Binding-site contacts:
Ligand atom N5 contacts residue MET91 of chain 1.B at 2.9 Å (h-bond).
Ligand atom N2 contacts residue GLU59 of chain 1.B at 2.9 Å (salt-bridge).
Ligand atom C2 contacts residue MET91 of chain 1.B at 3.3 Å (hydrophobic).
Ligand atom O1 contacts residue ASP154 of chain 1.B at 2.9 Å (salt-bridge).
Ligand atom N2 contacts residue ASP154 of chain 1.B at 3.2 Å (salt-bridge).
Ligand atom C26 contacts residue GLU89 of chain 1.B at 3.1 Å.
Ligand atom C3 contacts residue ALA42 of chain 1.B at 3.6 Å (hydrophobic).
Ligand atom C7 contacts residue THR88 of chain 1.B at 3.5 Å.
Ligand atom F2 contacts residue LEU71 of chain 1.B at 3.6 Å.
Ligand atom F2 contacts residue ILE66 of chain 1.B at 3.6 Å.
Ligand atom C24 contacts residue MET91 of chain 1.B at 3.5 Å (hydrophobic).
Ligand atom N1 contacts residue ALA42 of chain 1.B at 3.4 Å.
Ligand atom C13 contacts residue GLU59 of chain 1.B at 3.6 Å.
Ligand atom C14 contacts residue GLU59 of chain 1.B at 3.2 Å.
Ligand atom C6 contacts residue THR88 of chain 1.B at 3.5 Å.
Ligand atom O1 contacts residue ALA153 of chain 1.B at 3.2 Å.
Ligand atom O1 contacts residue VAL72 of chain 1.B at 3.2 Å.
Ligand atom N7 contacts residue LEU21 of chain 1.B at 3.5 Å.
Ligand atom C18 contacts residue ASP154 of chain 1.B at 3.5 Å.
Ligand atom C13 contacts residue ASP154 of chain 1.B at 3.5 Å.
Ligand atom C27 contacts residue GLU55 of chain 1.B at 3.0 Å.
Ligand atom F3 contacts residue ILE66 of chain 1.B at 3.6 Å.
Ligand atom C4 contacts residue PHE155 of chain 1.B at 3.5 Å (hydrophobic).
Ligand atom F3 contacts residue PHE132 of chain 1.B at 3.5 Å.
Ligand atom C3 contacts residue THR88 of chain 1.B at 3.2 Å.
Ligand atom C11 contacts residue ALA42 of chain 1.B at 3.6 Å (hydrophobic).
Ligand atom F1 contacts residue ALA153 of chain 1.B at 3.3 Å.
Ligand atom C23 contacts residue PHE132 of chain 1.B at 3.4 Å (hydrophobic).
Ligand atom N1 contacts residue LEU143 of chain 1.B at 3.6 Å.
Ligand atom C8 contacts residue GLU59 of chain 1.B at 3.3 Å.
Ligand atom C26 contacts residue MET91 of chain 1.B at 3.5 Å (hydrophobic).
Ligand atom C12 contacts residue ASP154 of chain 1.B at 3.2 Å.
Ligand atom N6 contacts residue PHE155 of chain 1.B at 3.4 Å.
Ligand atom C26 contacts residue LEU143 of chain 1.B at 3.6 Å (hydrophobic).
Ligand atom N8 contacts residue MET91 of chain 1.B at 2.9 Å (h-bond).
Ligand atom C2 contacts residue THR92 of chain 1.B at 3.5 Å.
Ligand atom C24 contacts residue GLY94 of chain 1.B at 3.4 Å.
Ligand atom C11 contacts residue LYS44 of chain 1.B at 3.4 Å.
Ligand atom F1 contacts residue HIS134 of chain 1.B at 3.5 Å.
Ligand atom N2 contacts residue MET63 of chain 1.B at 3.5 Å (h-bond).

A protein and the small-molecule ligand that binds it are described below.
Small molecule (SMILES): Cc1cn(-c2cc(NC(=O)c3ccc(C)c(/C=C/n4cnc5c(NC6CC6)ncnc54)c3)cc(C(F)(F)F)c2)cn1

Sequence of chain 1.B:
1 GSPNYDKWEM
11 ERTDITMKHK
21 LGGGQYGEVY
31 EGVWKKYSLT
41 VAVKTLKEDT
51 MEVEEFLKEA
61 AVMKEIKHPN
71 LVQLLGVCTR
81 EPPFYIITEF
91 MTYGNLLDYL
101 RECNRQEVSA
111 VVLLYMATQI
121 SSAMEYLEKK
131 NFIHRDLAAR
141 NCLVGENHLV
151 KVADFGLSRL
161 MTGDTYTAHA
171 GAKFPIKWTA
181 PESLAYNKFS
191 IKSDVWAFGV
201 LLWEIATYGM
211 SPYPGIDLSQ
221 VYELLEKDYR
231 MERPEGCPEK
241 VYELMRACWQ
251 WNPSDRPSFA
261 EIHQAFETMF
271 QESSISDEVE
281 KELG